A small-molecule ligand and the protein it binds are described below.
Small molecule (SMILES): CC(=O)N[C@H](CCC(=O)C(=O)O)[C@@H](O)[C@H](O)[C@H](O)CO

Binding-site contacts:
Ligand atom C4 contacts residue ILE205 of chain 2.A at 3.8 Å (hydrophobic).
Ligand atom O1B contacts residue SER47 of chain 2.A at 3.2 Å (h-bond).
Ligand atom C2 contacts residue ILE205 of chain 2.A at 3.9 Å (hydrophobic).
Ligand atom O6 contacts residue GLY206 of chain 2.A at 3.2 Å.
Ligand atom O6 contacts residue SER207 of chain 2.A at 2.9 Å (h-bond).
Ligand atom C6 contacts residue GLY188 of chain 2.A at 3.6 Å.
Ligand atom C2 contacts residue ALA10 of chain 2.A at 4.0 Å (hydrophobic).
Ligand atom O1A contacts residue TYR43 of chain 2.A at 3.6 Å.
Ligand atom O1A contacts residue SER47 of chain 2.A at 3.2 Å (h-bond).
Ligand atom O2 contacts residue ILE205 of chain 2.A at 3.4 Å.
Ligand atom O2 contacts residue LYS164 of chain 2.A at 2.6 Å (salt-bridge).
Ligand atom O7 contacts residue SER207 of chain 2.A at 2.7 Å (h-bond).
Ligand atom C8 contacts residue SER207 of chain 2.A at 3.8 Å.
Ligand atom N contacts residue GLY188 of chain 2.A at 3.9 Å.
Ligand atom O1B contacts residue THR48 of chain 2.A at 2.7 Å (h-bond).
Ligand atom C5 contacts residue GLY188 of chain 2.A at 3.9 Å.
Ligand atom O1B contacts residue ALA10 of chain 2.A at 3.5 Å.
Ligand atom C8 contacts residue ASP190 of chain 2.A at 3.8 Å.
Ligand atom O1A contacts residue GLY46 of chain 2.A at 3.7 Å.
Ligand atom O1A contacts residue LYS164 of chain 2.A at 2.7 Å (salt-bridge).
Ligand atom C1 contacts residue THR48 of chain 2.A at 3.8 Å.
Ligand atom C6 contacts residue ASP190 of chain 2.A at 3.6 Å.
Ligand atom C1 contacts residue SER47 of chain 2.A at 3.5 Å.
Ligand atom O1B contacts residue GLY46 of chain 2.A at 3.8 Å.
Ligand atom C2 contacts residue LYS164 of chain 2.A at 3.3 Å.
Ligand atom O8 contacts residue ASP190 of chain 2.A at 2.9 Å (salt-bridge).
Ligand atom O8 contacts residue GLU191 of chain 2.A at 2.6 Å (salt-bridge).
Ligand atom O9 contacts residue GLU191 of chain 2.A at 2.8 Å (salt-bridge).
Ligand atom C7 contacts residue SER207 of chain 2.A at 3.7 Å.
Ligand atom O9 contacts residue LEU246 of chain 2.A at 3.8 Å.
Ligand atom C8 contacts residue GLU191 of chain 2.A at 3.5 Å.
Ligand atom C3 contacts residue ALA10 of chain 2.A at 3.8 Å (hydrophobic).
Ligand atom O8 contacts residue PHE189 of chain 2.A at 3.6 Å.
Ligand atom C4 contacts residue GLY188 of chain 2.A at 3.7 Å.
Ligand atom O6 contacts residue ASP190 of chain 2.A at 2.7 Å (salt-bridge).
Ligand atom C3 contacts residue THR48 of chain 2.A at 3.6 Å.
Ligand atom C9 contacts residue GLU191 of chain 2.A at 3.4 Å.
Ligand atom C1 contacts residue LYS164 of chain 2.A at 3.5 Å.
Ligand atom O1A contacts residue TYR136 of chain 2.A at 3.4 Å (h-bond).
Ligand atom O7 contacts residue LEU250 of chain 2.A at 3.6 Å.

Sequence of chain 2.A:
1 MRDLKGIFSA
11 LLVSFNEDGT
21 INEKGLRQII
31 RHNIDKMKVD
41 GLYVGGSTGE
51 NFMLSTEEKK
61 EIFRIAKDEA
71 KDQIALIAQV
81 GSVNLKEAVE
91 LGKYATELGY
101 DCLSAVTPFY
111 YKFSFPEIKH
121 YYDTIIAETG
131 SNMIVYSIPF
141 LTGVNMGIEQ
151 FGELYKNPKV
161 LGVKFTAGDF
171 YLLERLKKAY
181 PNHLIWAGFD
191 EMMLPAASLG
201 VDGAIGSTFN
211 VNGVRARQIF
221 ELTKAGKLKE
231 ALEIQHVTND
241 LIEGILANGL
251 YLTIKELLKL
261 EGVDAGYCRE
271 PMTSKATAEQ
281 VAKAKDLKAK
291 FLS